Sequence of chain 2.B:
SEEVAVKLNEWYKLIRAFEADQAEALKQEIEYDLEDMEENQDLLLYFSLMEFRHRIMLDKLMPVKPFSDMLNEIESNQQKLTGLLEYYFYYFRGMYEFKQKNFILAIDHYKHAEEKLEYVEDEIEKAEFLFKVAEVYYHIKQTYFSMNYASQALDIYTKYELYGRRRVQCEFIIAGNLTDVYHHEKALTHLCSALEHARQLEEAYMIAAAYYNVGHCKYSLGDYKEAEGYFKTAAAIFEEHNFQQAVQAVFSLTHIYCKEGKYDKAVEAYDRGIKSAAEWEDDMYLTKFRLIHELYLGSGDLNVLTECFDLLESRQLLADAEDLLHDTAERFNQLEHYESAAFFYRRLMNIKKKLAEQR

The protein below binds the small molecule below.
Small molecule (SMILES): CSCC[C@H](NC(=O)CNC(=O)[C@H](CCCN=C(N)N)NC(=O)[C@@H](N)CCC(=O)O)C(=O)N[C@H](C(=O)O)[C@@H](C)O

Binding-site contacts:
Ligand atom C contacts residue GLN181 of chain 2.B at 3.7 Å.
Ligand atom CA contacts residue ASP332 of chain 2.B at 3.4 Å.
Ligand atom C contacts residue ASP332 of chain 2.B at 3.7 Å.
Ligand atom O contacts residue GLN260 of chain 2.B at 2.8 Å (h-bond).
Ligand atom CE contacts residue GLN260 of chain 2.B at 3.6 Å.
Ligand atom N contacts residue ASP335 of chain 2.B at 2.9 Å (salt-bridge).
Ligand atom O contacts residue TYR217 of chain 2.B at 2.7 Å (h-bond).
Ligand atom CG contacts residue TYR224 of chain 2.B at 3.6 Å (hydrophobic).
Ligand atom CA contacts residue ASN225 of chain 2.B at 3.7 Å.
Ligand atom CZ contacts residue ASP192 of chain 2.B at 3.5 Å.
Ligand atom OXT contacts residue GLN181 of chain 2.B at 2.6 Å (h-bond).
Ligand atom OE1 contacts residue LYS300 of chain 2.B at 3.3 Å (salt-bridge).
Ligand atom CA contacts residue TYR150 of chain 2.B at 3.6 Å (hydrophobic).
Ligand atom O contacts residue ASP335 of chain 2.B at 3.7 Å.
Ligand atom CG2 contacts residue ILE185 of chain 2.B at 3.5 Å (hydrophobic).
Ligand atom OE1 contacts residue TYR297 of chain 2.B at 2.5 Å (h-bond).
Ligand atom OE2 contacts residue ASP332 of chain 2.B at 3.7 Å.
Ligand atom NH2 contacts residue LYS153 of chain 2.B at 3.4 Å.
Ligand atom NH1 contacts residue TYR150 of chain 2.B at 2.9 Å (h-bond).
Ligand atom SD contacts residue PHE250 of chain 2.B at 3.5 Å.
Ligand atom CB contacts residue TYR224 of chain 2.B at 3.6 Å (hydrophobic).
Ligand atom O contacts residue HIS228 of chain 2.B at 2.9 Å (h-bond).
Ligand atom O contacts residue PHE184 of chain 2.B at 3.3 Å.
Ligand atom C contacts residue ASN225 of chain 2.B at 3.5 Å.
Ligand atom N contacts residue ASP332 of chain 2.B at 3.5 Å (salt-bridge).
Ligand atom NH1 contacts residue LYS153 of chain 2.B at 3.4 Å.
Ligand atom CZ contacts residue LYS153 of chain 2.B at 3.6 Å.
Ligand atom OE2 contacts residue LYS300 of chain 2.B at 2.8 Å (salt-bridge).
Ligand atom N contacts residue TYR150 of chain 2.B at 2.9 Å (h-bond).
Ligand atom CA contacts residue ASN225 of chain 2.B at 3.5 Å.
Ligand atom OXT contacts residue MET218 of chain 2.B at 3.4 Å.
Ligand atom OG1 contacts residue GLU147 of chain 2.B at 2.5 Å (salt-bridge).
Ligand atom N contacts residue ASN225 of chain 2.B at 2.7 Å (h-bond).
Ligand atom CE contacts residue GLN257 of chain 2.B at 3.5 Å.
Ligand atom CD contacts residue LYS300 of chain 2.B at 3.5 Å.
Ligand atom NH1 contacts residue ASP192 of chain 2.B at 2.8 Å (salt-bridge).
Ligand atom CB contacts residue GLU147 of chain 2.B at 3.4 Å.
Ligand atom CE contacts residue TYR224 of chain 2.B at 3.6 Å (hydrophobic).
Ligand atom O contacts residue ASN225 of chain 2.B at 3.0 Å (h-bond).
Ligand atom NH2 contacts residue ASP192 of chain 2.B at 2.7 Å (salt-bridge).